A protein and the small-molecule ligand that binds it are described below.
Small molecule (SMILES): CC(=O)C(=O)O

Binding-site contacts:
Ligand atom OXT contacts residue LEU101 of chain 2.B at 3.6 Å.
Ligand atom O3 contacts residue TYR133 of chain 2.B at 4.5 Å.
Ligand atom C contacts residue THR45 of chain 2.B at 4.4 Å.
Ligand atom O3 contacts residue THR44 of chain 2.B at 3.9 Å.
Ligand atom OXT contacts residue TYR133 of chain 2.B at 3.5 Å.
Ligand atom O3 contacts residue ASN248 of chain 2.B at 4.2 Å.
Ligand atom CB contacts residue TYR133 of chain 2.B at 3.6 Å (hydrophobic).
Ligand atom C contacts residue THR44 of chain 2.B at 3.9 Å.
Ligand atom O contacts residue ALA8 of chain 2.B at 4.0 Å.
Ligand atom O contacts residue THR44 of chain 2.B at 2.7 Å (h-bond).
Ligand atom CA contacts residue ALA8 of chain 2.B at 3.8 Å (hydrophobic).
Ligand atom O3 contacts residue ALA8 of chain 2.B at 3.8 Å.
Ligand atom CA contacts residue THR45 of chain 2.B at 3.7 Å.
Ligand atom C contacts residue TYR133 of chain 2.B at 3.7 Å (hydrophobic).
Ligand atom CB contacts residue GLY186 of chain 2.B at 4.2 Å.
Ligand atom O3 contacts residue THR45 of chain 2.B at 2.5 Å (h-bond).
Ligand atom OXT contacts residue ILE203 of chain 2.B at 4.0 Å.
Ligand atom CA contacts residue TYR133 of chain 2.B at 3.7 Å (hydrophobic).
Ligand atom CB contacts residue ILE203 of chain 2.B at 3.9 Å (hydrophobic).
Ligand atom O contacts residue THR45 of chain 2.B at 3.5 Å (h-bond).
Ligand atom C contacts residue ALA8 of chain 2.B at 4.0 Å (hydrophobic).
Ligand atom O3 contacts residue VAL205 of chain 2.B at 3.9 Å.
Ligand atom OXT contacts residue THR44 of chain 2.B at 4.5 Å.
Ligand atom O contacts residue GLY43 of chain 2.B at 3.5 Å.
Ligand atom CB contacts residue ALA8 of chain 2.B at 4.4 Å (hydrophobic).
Ligand atom CA contacts residue THR44 of chain 2.B at 4.3 Å.

Sequence of chain 2.B:
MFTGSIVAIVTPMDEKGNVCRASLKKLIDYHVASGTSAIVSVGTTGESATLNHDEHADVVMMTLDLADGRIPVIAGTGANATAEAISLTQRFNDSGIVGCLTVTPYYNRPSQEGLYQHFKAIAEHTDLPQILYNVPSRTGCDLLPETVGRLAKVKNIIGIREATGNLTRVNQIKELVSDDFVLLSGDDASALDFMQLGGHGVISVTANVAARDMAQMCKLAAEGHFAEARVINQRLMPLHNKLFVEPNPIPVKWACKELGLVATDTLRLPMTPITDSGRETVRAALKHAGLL